Binding-site contacts:
Ligand atom C6 contacts residue SER130 of chain 1.B at 4.3 Å.
Ligand atom C4 contacts residue LYS161 of chain 1.B at 3.7 Å.
Ligand atom C5 contacts residue ASN84 of chain 1.B at 3.7 Å.
Ligand atom O6 contacts residue VAL159 of chain 1.B at 4.3 Å.
Ligand atom C8 contacts residue ILE131 of chain 1.B at 4.4 Å (hydrophobic).
Ligand atom C2 contacts residue ASN84 of chain 1.B at 2.3 Å.
Ligand atom O7 contacts residue THR132 of chain 1.B at 3.8 Å.
Ligand atom C5 contacts residue SER130 of chain 1.B at 3.7 Å.
Ligand atom C8 contacts residue ASN84 of chain 1.B at 3.3 Å.
Ligand atom C8 contacts residue THR132 of chain 1.B at 3.8 Å.
Ligand atom C3 contacts residue LYS161 of chain 1.B at 3.4 Å.
Ligand atom C7 contacts residue ASN84 of chain 1.B at 3.7 Å.
Ligand atom O4 contacts residue LYS161 of chain 1.B at 3.0 Å (salt-bridge).
Ligand atom C8 contacts residue SER130 of chain 1.B at 4.5 Å.
Ligand atom C7 contacts residue THR132 of chain 1.B at 4.1 Å.
Ligand atom N2 contacts residue SER130 of chain 1.B at 4.0 Å.
Ligand atom O5 contacts residue ASN84 of chain 1.B at 2.5 Å (h-bond).
Ligand atom C1 contacts residue SER130 of chain 1.B at 4.5 Å.
Ligand atom O5 contacts residue SER82 of chain 1.B at 4.2 Å.
Ligand atom C3 contacts residue ASN84 of chain 1.B at 3.7 Å.
Ligand atom C6 contacts residue VAL159 of chain 1.B at 3.8 Å (hydrophobic).
Ligand atom C1 contacts residue ASN84 of chain 1.B at 1.5 Å.
Ligand atom O3 contacts residue LYS161 of chain 1.B at 3.2 Å (salt-bridge).
Ligand atom C4 contacts residue ASN84 of chain 1.B at 4.1 Å.
Ligand atom O5 contacts residue SER130 of chain 1.B at 3.7 Å.
Ligand atom N2 contacts residue ASN84 of chain 1.B at 2.5 Å (h-bond).

A small-molecule ligand and the protein it binds are described below.
Small molecule (SMILES): CC(=O)N[C@@H]1[C@@H](O)[C@H](O)[C@@H](CO)O[C@@H]1O

Sequence of chain 1.B:
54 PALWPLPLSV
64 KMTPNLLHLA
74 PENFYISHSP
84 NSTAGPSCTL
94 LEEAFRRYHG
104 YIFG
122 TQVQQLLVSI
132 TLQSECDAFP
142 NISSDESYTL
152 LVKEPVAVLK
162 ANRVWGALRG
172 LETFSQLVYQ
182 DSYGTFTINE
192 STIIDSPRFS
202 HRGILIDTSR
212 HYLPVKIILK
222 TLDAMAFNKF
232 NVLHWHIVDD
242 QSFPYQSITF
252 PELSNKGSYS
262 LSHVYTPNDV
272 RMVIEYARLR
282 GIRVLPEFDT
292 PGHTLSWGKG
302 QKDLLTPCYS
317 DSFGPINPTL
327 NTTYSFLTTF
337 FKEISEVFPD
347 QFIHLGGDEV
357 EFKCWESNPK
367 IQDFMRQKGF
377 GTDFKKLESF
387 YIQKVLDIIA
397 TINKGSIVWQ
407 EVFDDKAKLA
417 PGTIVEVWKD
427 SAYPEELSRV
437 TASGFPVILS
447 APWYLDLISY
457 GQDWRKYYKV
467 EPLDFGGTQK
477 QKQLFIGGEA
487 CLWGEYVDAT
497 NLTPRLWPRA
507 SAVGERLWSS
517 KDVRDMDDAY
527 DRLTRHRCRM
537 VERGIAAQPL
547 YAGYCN